A small-molecule ligand and the protein it binds are described below.
Small molecule (SMILES): CC(=O)N[C@H]1[C@H](O[C@H]2[C@H](O)[C@@H](NC(C)=O)CO[C@@H]2CO)O[C@H](CO)[C@@H](O)[C@@H]1O

Binding-site contacts:
Ligand atom O6 contacts residue PHE1103 of chain 1.A at 4.0 Å.
Ligand atom C3 contacts residue THR1100 of chain 1.A at 3.2 Å.
Ligand atom O3 contacts residue THR1100 of chain 1.A at 4.3 Å.
Ligand atom O7 contacts residue THR1100 of chain 1.A at 2.5 Å (h-bond).
Ligand atom C6 contacts residue PHE1103 of chain 1.A at 3.6 Å (hydrophobic).
Ligand atom O6 contacts residue HIS1101 of chain 1.A at 2.9 Å (h-bond).
Ligand atom O5 contacts residue ASN1098 of chain 1.A at 2.4 Å (h-bond).
Ligand atom C2 contacts residue HIS1101 of chain 1.A at 4.4 Å.
Ligand atom C7 contacts residue THR1100 of chain 1.A at 3.0 Å.
Ligand atom O7 contacts residue ASN1098 of chain 1.A at 4.1 Å.
Ligand atom C1 contacts residue HIS1101 of chain 1.A at 3.7 Å.
Ligand atom C7 contacts residue HIS1101 of chain 1.A at 4.2 Å.
Ligand atom C4 contacts residue HIS1101 of chain 1.A at 2.8 Å.
Ligand atom C4 contacts residue ASN1098 of chain 1.A at 4.2 Å.
Ligand atom C1 contacts residue ASN1098 of chain 1.A at 1.5 Å.
Ligand atom C1 contacts residue THR1100 of chain 1.A at 1.6 Å.
Ligand atom C2 contacts residue ASN1098 of chain 1.A at 2.4 Å.
Ligand atom N2 contacts residue HIS1101 of chain 1.A at 3.9 Å.
Ligand atom C5 contacts residue ASN1098 of chain 1.A at 3.8 Å.
Ligand atom C5 contacts residue HIS1101 of chain 1.A at 1.5 Å.
Ligand atom C3 contacts residue HIS1101 of chain 1.A at 3.9 Å.
Ligand atom C6 contacts residue HIS1101 of chain 1.A at 1.8 Å.
Ligand atom N2 contacts residue ASN1098 of chain 1.A at 3.0 Å (h-bond).
Ligand atom C3 contacts residue ASN1098 of chain 1.A at 3.7 Å.
Ligand atom C8 contacts residue THR1100 of chain 1.A at 4.4 Å.
Ligand atom O4 contacts residue HIS1101 of chain 1.A at 2.9 Å.
Ligand atom C8 contacts residue HIS1101 of chain 1.A at 4.2 Å.
Ligand atom C2 contacts residue THR1100 of chain 1.A at 2.6 Å.
Ligand atom C4 contacts residue THR1100 of chain 1.A at 4.1 Å.
Ligand atom O5 contacts residue THR1100 of chain 1.A at 2.7 Å.
Ligand atom N2 contacts residue THR1100 of chain 1.A at 3.0 Å (h-bond).
Ligand atom C6 contacts residue ASN1098 of chain 1.A at 4.2 Å.
Ligand atom C5 contacts residue THR1100 of chain 1.A at 3.7 Å.
Ligand atom C7 contacts residue ASN1098 of chain 1.A at 3.8 Å.
Ligand atom O5 contacts residue HIS1101 of chain 1.A at 2.3 Å.

Sequence of chain 1.A:
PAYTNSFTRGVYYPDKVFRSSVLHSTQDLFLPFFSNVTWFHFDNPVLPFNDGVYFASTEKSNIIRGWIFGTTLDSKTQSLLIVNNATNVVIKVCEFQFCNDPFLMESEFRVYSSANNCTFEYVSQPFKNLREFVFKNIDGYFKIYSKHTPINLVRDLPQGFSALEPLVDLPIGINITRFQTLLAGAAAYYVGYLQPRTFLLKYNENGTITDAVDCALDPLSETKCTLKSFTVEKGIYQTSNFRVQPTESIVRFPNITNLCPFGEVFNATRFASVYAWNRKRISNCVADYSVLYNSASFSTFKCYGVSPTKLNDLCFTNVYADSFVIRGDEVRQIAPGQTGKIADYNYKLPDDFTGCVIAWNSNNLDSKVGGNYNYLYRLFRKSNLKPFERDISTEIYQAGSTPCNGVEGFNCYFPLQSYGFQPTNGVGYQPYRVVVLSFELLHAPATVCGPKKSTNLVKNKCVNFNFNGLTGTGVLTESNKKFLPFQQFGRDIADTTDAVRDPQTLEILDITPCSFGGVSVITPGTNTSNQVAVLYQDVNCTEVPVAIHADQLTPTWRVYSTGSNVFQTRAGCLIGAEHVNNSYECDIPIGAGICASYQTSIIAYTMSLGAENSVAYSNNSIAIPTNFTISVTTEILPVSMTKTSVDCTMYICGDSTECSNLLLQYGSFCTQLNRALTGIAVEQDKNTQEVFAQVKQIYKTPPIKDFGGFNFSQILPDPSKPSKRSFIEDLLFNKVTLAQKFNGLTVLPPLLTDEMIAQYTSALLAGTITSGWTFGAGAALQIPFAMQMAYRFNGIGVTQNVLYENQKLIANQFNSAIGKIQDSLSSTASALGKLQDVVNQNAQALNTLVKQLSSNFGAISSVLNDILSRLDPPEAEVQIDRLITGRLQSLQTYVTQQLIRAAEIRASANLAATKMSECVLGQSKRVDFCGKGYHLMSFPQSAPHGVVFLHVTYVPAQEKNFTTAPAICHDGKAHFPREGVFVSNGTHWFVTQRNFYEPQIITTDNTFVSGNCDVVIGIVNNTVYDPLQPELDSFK